A small-molecule ligand and the protein it binds are described below.
Small molecule (SMILES): CC(=O)N[C@H]1[C@H](O[C@H]2[C@H](O)[C@@H](NC(C)=O)CO[C@@H]2CO)O[C@H](CO)[C@@H](O)[C@@H]1O

Sequence of chain 1.A:
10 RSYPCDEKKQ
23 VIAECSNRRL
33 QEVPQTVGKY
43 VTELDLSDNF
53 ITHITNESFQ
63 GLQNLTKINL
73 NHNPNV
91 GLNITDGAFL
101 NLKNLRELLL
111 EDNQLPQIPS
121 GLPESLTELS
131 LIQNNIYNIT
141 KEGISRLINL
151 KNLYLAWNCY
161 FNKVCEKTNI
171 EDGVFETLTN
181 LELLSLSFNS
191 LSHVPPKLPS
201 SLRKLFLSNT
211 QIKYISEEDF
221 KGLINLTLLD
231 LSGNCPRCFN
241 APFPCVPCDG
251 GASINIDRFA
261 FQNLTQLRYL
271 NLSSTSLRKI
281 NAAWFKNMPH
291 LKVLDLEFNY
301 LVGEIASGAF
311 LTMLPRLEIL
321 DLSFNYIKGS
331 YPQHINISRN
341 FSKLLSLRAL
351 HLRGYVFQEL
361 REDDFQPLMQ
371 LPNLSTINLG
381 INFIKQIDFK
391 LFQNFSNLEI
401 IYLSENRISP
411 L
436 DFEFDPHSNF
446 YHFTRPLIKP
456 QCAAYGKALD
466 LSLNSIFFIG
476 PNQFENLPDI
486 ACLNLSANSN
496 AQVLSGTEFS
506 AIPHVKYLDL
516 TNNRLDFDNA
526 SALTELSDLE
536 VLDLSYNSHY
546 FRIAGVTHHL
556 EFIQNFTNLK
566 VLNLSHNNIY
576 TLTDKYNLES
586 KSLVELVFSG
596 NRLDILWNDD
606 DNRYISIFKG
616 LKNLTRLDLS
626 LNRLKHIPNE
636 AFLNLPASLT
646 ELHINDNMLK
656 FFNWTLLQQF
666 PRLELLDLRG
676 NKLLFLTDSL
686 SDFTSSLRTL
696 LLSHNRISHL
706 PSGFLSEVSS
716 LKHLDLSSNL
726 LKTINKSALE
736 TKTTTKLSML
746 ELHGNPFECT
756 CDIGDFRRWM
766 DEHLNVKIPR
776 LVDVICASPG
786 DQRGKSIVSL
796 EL

Binding-site contacts:
Ligand atom C7 contacts residue ASN568 of chain 1.A at 3.7 Å.
Ligand atom N2 contacts residue SER540 of chain 1.A at 4.0 Å.
Ligand atom C5 contacts residue ASN568 of chain 1.A at 3.7 Å.
Ligand atom O4 contacts residue GLN456 of chain 1.A at 4.2 Å.
Ligand atom O3 contacts residue GLN456 of chain 1.A at 2.5 Å (h-bond).
Ligand atom O5 contacts residue VAL592 of chain 1.A at 3.7 Å.
Ligand atom C1 contacts residue ASP538 of chain 1.A at 3.6 Å.
Ligand atom C3 contacts residue ASN568 of chain 1.A at 3.8 Å.
Ligand atom C1 contacts residue ASN568 of chain 1.A at 1.5 Å.
Ligand atom O5 contacts residue ASN568 of chain 1.A at 2.3 Å (h-bond).
Ligand atom C2 contacts residue GLN456 of chain 1.A at 3.5 Å.
Ligand atom N2 contacts residue ASP538 of chain 1.A at 2.8 Å (salt-bridge).
Ligand atom C3 contacts residue GLN456 of chain 1.A at 3.3 Å.
Ligand atom C8 contacts residue VAL536 of chain 1.A at 4.0 Å (hydrophobic).
Ligand atom C3 contacts residue ASP538 of chain 1.A at 3.9 Å.
Ligand atom O6 contacts residue VAL592 of chain 1.A at 3.9 Å.
Ligand atom O6 contacts residue VAL566 of chain 1.A at 3.9 Å.
Ligand atom O7 contacts residue TYR512 of chain 1.A at 3.2 Å (h-bond).
Ligand atom O7 contacts residue ASN568 of chain 1.A at 4.0 Å.
Ligand atom C7 contacts residue TYR512 of chain 1.A at 4.0 Å (hydrophobic).
Ligand atom C8 contacts residue THR516 of chain 1.A at 4.0 Å.
Ligand atom C4 contacts residue GLN456 of chain 1.A at 3.5 Å.
Ligand atom C2 contacts residue ASN568 of chain 1.A at 2.5 Å.
Ligand atom O7 contacts residue GLN456 of chain 1.A at 3.2 Å.
Ligand atom C4 contacts residue ASN568 of chain 1.A at 4.3 Å.
Ligand atom C6 contacts residue VAL592 of chain 1.A at 3.8 Å (hydrophobic).
Ligand atom C8 contacts residue SER540 of chain 1.A at 4.0 Å.
Ligand atom N2 contacts residue ASN568 of chain 1.A at 3.0 Å (h-bond).
Ligand atom C7 contacts residue SER540 of chain 1.A at 4.0 Å.
Ligand atom C8 contacts residue ASP538 of chain 1.A at 3.7 Å.
Ligand atom C1 contacts residue SER540 of chain 1.A at 4.2 Å.
Ligand atom C6 contacts residue GLU590 of chain 1.A at 3.4 Å.
Ligand atom C7 contacts residue GLN456 of chain 1.A at 3.9 Å.
Ligand atom C7 contacts residue ASP538 of chain 1.A at 3.7 Å.
Ligand atom O6 contacts residue GLU590 of chain 1.A at 2.4 Å (salt-bridge).
Ligand atom C8 contacts residue TYR512 of chain 1.A at 3.9 Å (hydrophobic).
Ligand atom C8 contacts residue GLN456 of chain 1.A at 4.3 Å.
Ligand atom C5 contacts residue VAL592 of chain 1.A at 4.4 Å (hydrophobic).
Ligand atom C2 contacts residue ASP538 of chain 1.A at 3.6 Å.
Ligand atom N2 contacts residue GLN456 of chain 1.A at 4.3 Å.